Sequence of chain 37.A:
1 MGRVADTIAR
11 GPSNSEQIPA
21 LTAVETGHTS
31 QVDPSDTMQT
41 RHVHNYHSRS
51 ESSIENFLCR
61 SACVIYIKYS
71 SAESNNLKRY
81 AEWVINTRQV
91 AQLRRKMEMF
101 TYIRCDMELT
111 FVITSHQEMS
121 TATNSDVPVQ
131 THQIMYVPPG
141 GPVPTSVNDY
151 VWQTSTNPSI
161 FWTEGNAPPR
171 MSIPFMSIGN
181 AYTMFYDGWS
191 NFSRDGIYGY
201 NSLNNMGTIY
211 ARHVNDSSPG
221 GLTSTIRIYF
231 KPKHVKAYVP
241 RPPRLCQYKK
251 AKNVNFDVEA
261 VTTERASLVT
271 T

Binding-site contacts:
Ligand atom C7 contacts residue THR235 of chain 37.C at 3.8 Å.
Ligand atom O2 contacts residue GLN233 of chain 37.C at 3.0 Å.
Ligand atom C20 contacts residue ARG212 of chain 49.A at 3.4 Å.
Ligand atom O4 contacts residue ARG212 of chain 49.A at 2.8 Å (salt-bridge).
Ligand atom C14 contacts residue TYR66 of chain 37.A at 3.4 Å (hydrophobic).
Ligand atom O2 contacts residue PHE236 of chain 37.C at 3.4 Å (h-bond).
Ligand atom C9 contacts residue ASP234 of chain 37.C at 3.6 Å.
Ligand atom C2 contacts residue TYR66 of chain 37.A at 3.8 Å (hydrophobic).
Ligand atom O4 contacts residue ARG227 of chain 37.A at 3.3 Å (salt-bridge).
Ligand atom O5 contacts residue ARG227 of chain 37.A at 3.5 Å (salt-bridge).
Ligand atom C3 contacts residue ASP149 of chain 49.A at 3.5 Å.
Ligand atom N1 contacts residue GLN153 of chain 49.A at 2.7 Å (h-bond).
Ligand atom C16 contacts residue THR235 of chain 37.C at 3.8 Å.
Ligand atom C6 contacts residue PHE236 of chain 37.C at 3.5 Å (hydrophobic).
Ligand atom C8 contacts residue ASP234 of chain 37.C at 3.3 Å.
Ligand atom O2 contacts residue THR235 of chain 37.C at 3.0 Å.
Ligand atom S1 contacts residue GLN233 of chain 37.C at 3.7 Å.
Ligand atom C8 contacts residue ASN148 of chain 49.A at 3.3 Å.
Ligand atom C10 contacts residue ASP234 of chain 37.C at 3.8 Å.
Ligand atom C3 contacts residue ASN148 of chain 49.A at 3.5 Å.
Ligand atom C6 contacts residue GLN153 of chain 49.A at 3.2 Å.
Ligand atom O5 contacts residue TYR229 of chain 37.A at 3.8 Å.
Ligand atom C4 contacts residue ASN148 of chain 49.A at 3.3 Å.
Ligand atom C1 contacts residue GLN153 of chain 49.A at 3.4 Å.
Ligand atom C20 contacts residue ARG227 of chain 37.A at 3.6 Å.
Ligand atom N1 contacts residue GLN233 of chain 37.C at 3.3 Å (h-bond).
Ligand atom C16 contacts residue PHE236 of chain 37.C at 3.7 Å (hydrophobic).
Ligand atom C13 contacts residue TYR66 of chain 37.A at 3.4 Å (hydrophobic).
Ligand atom O1 contacts residue ASP149 of chain 49.A at 3.6 Å.
Ligand atom C10 contacts residue ASN148 of chain 49.A at 3.7 Å.
Ligand atom O5 contacts residue ARG212 of chain 49.A at 3.3 Å (salt-bridge).
Ligand atom C15 contacts residue TYR66 of chain 37.A at 3.4 Å (hydrophobic).
Ligand atom O1 contacts residue GLN233 of chain 37.C at 3.5 Å (h-bond).
Ligand atom C5 contacts residue GLN153 of chain 49.A at 3.2 Å.
Ligand atom O5 contacts residue TRP152 of chain 49.A at 3.5 Å (h-bond).
Ligand atom N1 contacts residue PHE236 of chain 37.C at 3.6 Å.
Ligand atom O1 contacts residue TYR150 of chain 49.A at 3.0 Å (h-bond).
Ligand atom C9 contacts residue ASN148 of chain 49.A at 3.7 Å.
Ligand atom C4 contacts residue ASP149 of chain 49.A at 3.5 Å.
Ligand atom O2 contacts residue ASP234 of chain 37.C at 3.8 Å.

Sequence of chain 37.C:
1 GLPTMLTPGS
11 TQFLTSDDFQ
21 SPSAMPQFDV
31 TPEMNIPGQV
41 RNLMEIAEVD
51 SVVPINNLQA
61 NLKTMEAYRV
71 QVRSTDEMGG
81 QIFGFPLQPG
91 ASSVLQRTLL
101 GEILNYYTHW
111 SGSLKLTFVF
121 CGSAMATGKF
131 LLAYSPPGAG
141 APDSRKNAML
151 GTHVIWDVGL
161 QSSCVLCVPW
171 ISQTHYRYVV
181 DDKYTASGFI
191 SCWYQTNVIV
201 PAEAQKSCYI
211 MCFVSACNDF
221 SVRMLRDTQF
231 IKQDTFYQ

This small molecule binds to this protein.
Small molecule (SMILES): CCCOc1ccc2cc(S(=O)(=O)Nc3ccc(C(=O)O)cc3)ccc2c1

Sequence of chain 49.A:
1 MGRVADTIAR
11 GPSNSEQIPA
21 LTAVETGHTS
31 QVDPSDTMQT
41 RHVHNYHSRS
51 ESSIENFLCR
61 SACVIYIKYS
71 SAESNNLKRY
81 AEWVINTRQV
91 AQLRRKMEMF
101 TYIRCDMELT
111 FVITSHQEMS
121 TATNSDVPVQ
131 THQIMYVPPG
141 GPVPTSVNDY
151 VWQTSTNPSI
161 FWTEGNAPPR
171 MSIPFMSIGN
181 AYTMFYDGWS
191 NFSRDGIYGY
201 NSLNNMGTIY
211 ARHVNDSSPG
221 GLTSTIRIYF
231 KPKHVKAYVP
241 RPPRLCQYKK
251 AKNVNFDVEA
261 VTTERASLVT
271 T